A protein and the small-molecule ligand that binds it are described below.
Small molecule (SMILES): Cc1cn([C@H]2C[C@H](O[P](=O)(O)OC[C@H]3O[C@@H](n4cc(C)c(=O)[nH]c4=O)C[C@@H]3O)[C@@H](CO[P](=O)(O)O[C@H]3C[C@H](n4ccc(=O)[nH]c4=O)O[C@@H]3COP(=O)=O)O2)c(=O)[nH]c1=O

Sequence of chain 14.A:
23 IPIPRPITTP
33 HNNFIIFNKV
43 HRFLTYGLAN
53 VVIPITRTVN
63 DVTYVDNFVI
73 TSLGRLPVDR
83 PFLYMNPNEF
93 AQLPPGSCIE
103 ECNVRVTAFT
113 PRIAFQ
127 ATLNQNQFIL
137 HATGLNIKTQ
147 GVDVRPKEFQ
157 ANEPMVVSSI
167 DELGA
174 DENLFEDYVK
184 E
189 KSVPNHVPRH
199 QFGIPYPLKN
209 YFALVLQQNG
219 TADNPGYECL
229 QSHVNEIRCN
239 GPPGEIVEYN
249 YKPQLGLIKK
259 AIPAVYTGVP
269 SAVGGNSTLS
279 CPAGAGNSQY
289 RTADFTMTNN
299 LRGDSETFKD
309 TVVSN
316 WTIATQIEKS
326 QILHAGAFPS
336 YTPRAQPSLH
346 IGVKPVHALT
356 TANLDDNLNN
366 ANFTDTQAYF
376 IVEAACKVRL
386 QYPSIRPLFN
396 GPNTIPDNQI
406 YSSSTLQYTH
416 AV

Binding-site contacts:
Ligand atom C2 contacts residue LEU328 of chain 14.A at 3.0 Å (hydrophobic).
Ligand atom N1 contacts residue PHE333 of chain 14.A at 3.8 Å.
Ligand atom O5' contacts residue LEU328 of chain 14.A at 3.6 Å.
Ligand atom C3' contacts residue PHE333 of chain 14.A at 3.8 Å (hydrophobic).
Ligand atom O4 contacts residue GLY98 of chain 14.A at 2.8 Å (h-bond).
Ligand atom O5' contacts residue PHE333 of chain 14.A at 3.8 Å.
Ligand atom C4 contacts residue GLY98 of chain 14.A at 3.2 Å.
Ligand atom C5' contacts residue PHE333 of chain 14.A at 3.2 Å (hydrophobic).
Ligand atom C2 contacts residue PRO334 of chain 14.A at 3.7 Å (hydrophobic).
Ligand atom OP2 contacts residue ARG391 of chain 14.A at 3.9 Å.
Ligand atom C4' contacts residue GLN252 of chain 14.A at 3.5 Å.
Ligand atom O2 contacts residue LEU328 of chain 14.A at 2.2 Å.
Ligand atom N1 contacts residue LEU328 of chain 14.A at 3.8 Å.
Ligand atom OP1 contacts residue ARG391 of chain 14.A at 3.8 Å.
Ligand atom O5' contacts residue GLN252 of chain 14.A at 3.1 Å (h-bond).
Ligand atom O2 contacts residue PRO334 of chain 14.A at 3.8 Å.
Ligand atom C4 contacts residue PRO334 of chain 14.A at 3.6 Å (hydrophobic).
Ligand atom OP2 contacts residue GLN252 of chain 14.A at 4.1 Å.
Ligand atom O4 contacts residue PRO334 of chain 14.A at 3.7 Å.
Ligand atom OP1 contacts residue GLN252 of chain 14.A at 3.7 Å.
Ligand atom C1' contacts residue LEU328 of chain 14.A at 3.9 Å (hydrophobic).
Ligand atom C7 contacts residue TYR336 of chain 14.A at 3.6 Å (hydrophobic).
Ligand atom C4' contacts residue LEU328 of chain 14.A at 4.1 Å (hydrophobic).
Ligand atom C2' contacts residue PHE333 of chain 14.A at 2.9 Å (hydrophobic).
Ligand atom C2' contacts residue LEU328 of chain 14.A at 3.7 Å (hydrophobic).
Ligand atom C6 contacts residue GLY98 of chain 14.A at 4.1 Å.
Ligand atom C6 contacts residue PHE333 of chain 14.A at 3.7 Å (hydrophobic).
Ligand atom OP2 contacts residue PHE333 of chain 14.A at 3.3 Å.
Ligand atom C1' contacts residue PHE333 of chain 14.A at 3.1 Å (hydrophobic).
Ligand atom O4' contacts residue PRO334 of chain 14.A at 4.0 Å.
Ligand atom O4 contacts residue ALA259 of chain 14.A at 3.2 Å.
Ligand atom C5' contacts residue GLN252 of chain 14.A at 3.4 Å.
Ligand atom O3' contacts residue PHE333 of chain 14.A at 3.5 Å.
Ligand atom O4' contacts residue GLN252 of chain 14.A at 3.9 Å.
Ligand atom OP2 contacts residue GLU102 of chain 14.A at 3.5 Å (salt-bridge).
Ligand atom O4' contacts residue LEU328 of chain 14.A at 3.0 Å.
Ligand atom C5 contacts residue GLY98 of chain 14.A at 2.9 Å.
Ligand atom N3 contacts residue LEU328 of chain 14.A at 3.9 Å.
Ligand atom N3 contacts residue PRO334 of chain 14.A at 3.5 Å.
Ligand atom P contacts residue PHE333 of chain 14.A at 3.8 Å.